Binding-site contacts:
Ligand atom O5 contacts residue ARG226 of chain 1.C at 3.2 Å (salt-bridge).
Ligand atom N2 contacts residue ASN199 of chain 1.C at 2.9 Å (h-bond).
Ligand atom C8 contacts residue ASN199 of chain 1.C at 4.2 Å.
Ligand atom C5 contacts residue ARG226 of chain 1.C at 3.7 Å.
Ligand atom C2 contacts residue ARG226 of chain 1.C at 4.3 Å.
Ligand atom N2 contacts residue ARG226 of chain 1.C at 4.4 Å.
Ligand atom C8 contacts residue VAL195 of chain 1.C at 3.8 Å (hydrophobic).
Ligand atom C6 contacts residue ARG226 of chain 1.C at 4.3 Å.
Ligand atom C7 contacts residue VAL70 of chain 1.C at 4.5 Å (hydrophobic).
Ligand atom C3 contacts residue ASN199 of chain 1.C at 3.8 Å.
Ligand atom O7 contacts residue VAL70 of chain 1.C at 3.9 Å.
Ligand atom O5 contacts residue ASN199 of chain 1.C at 2.4 Å (h-bond).
Ligand atom C8 contacts residue VAL70 of chain 1.C at 4.2 Å (hydrophobic).
Ligand atom C4 contacts residue ASN199 of chain 1.C at 4.2 Å.
Ligand atom C1 contacts residue ARG226 of chain 1.C at 3.3 Å.
Ligand atom O7 contacts residue ASN199 of chain 1.C at 3.1 Å (h-bond).
Ligand atom C7 contacts residue ASN199 of chain 1.C at 3.2 Å.
Ligand atom C2 contacts residue ASN199 of chain 1.C at 2.5 Å.
Ligand atom C5 contacts residue ASN199 of chain 1.C at 3.7 Å.
Ligand atom C1 contacts residue ASN199 of chain 1.C at 1.4 Å.

Sequence of chain 1.C:
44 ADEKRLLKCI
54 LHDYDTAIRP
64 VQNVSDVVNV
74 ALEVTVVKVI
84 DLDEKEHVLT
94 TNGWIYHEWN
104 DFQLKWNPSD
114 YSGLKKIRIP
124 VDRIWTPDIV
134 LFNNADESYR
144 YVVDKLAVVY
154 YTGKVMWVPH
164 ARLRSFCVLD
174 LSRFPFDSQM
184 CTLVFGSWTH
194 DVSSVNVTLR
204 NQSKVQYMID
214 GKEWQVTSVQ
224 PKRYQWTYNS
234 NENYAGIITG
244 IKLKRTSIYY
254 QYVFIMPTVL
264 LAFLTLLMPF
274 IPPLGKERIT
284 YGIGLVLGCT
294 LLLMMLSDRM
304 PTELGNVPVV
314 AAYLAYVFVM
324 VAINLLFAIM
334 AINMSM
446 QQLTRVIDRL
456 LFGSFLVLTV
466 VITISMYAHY

This small molecule binds to this protein.
Small molecule (SMILES): CC(=O)N[C@@H]1[C@@H](O)[C@H](O)[C@@H](CO)O[C@H]1O